The small molecule below binds the protein below.
Small molecule (SMILES): CC(=O)N[C@@H]1[C@@H](O)[C@H](O)[C@@H](CO)O[C@H]1O

Binding-site contacts:
Ligand atom C8 contacts residue VAL364 of chain 1.P at 4.0 Å (hydrophobic).
Ligand atom O5 contacts residue ASN340 of chain 1.P at 2.3 Å (h-bond).
Ligand atom C8 contacts residue LEU368 of chain 1.P at 3.8 Å (hydrophobic).
Ligand atom C2 contacts residue LEU368 of chain 1.P at 3.7 Å (hydrophobic).
Ligand atom C7 contacts residue LEU368 of chain 1.P at 4.1 Å (hydrophobic).
Ligand atom C2 contacts residue ASN340 of chain 1.P at 2.4 Å.
Ligand atom C7 contacts residue ASN367 of chain 1.P at 3.9 Å.
Ligand atom N2 contacts residue ASP336 of chain 1.P at 4.3 Å.
Ligand atom O7 contacts residue ASP336 of chain 1.P at 3.0 Å (salt-bridge).
Ligand atom C7 contacts residue ASP336 of chain 1.P at 3.8 Å.
Ligand atom C1 contacts residue ASP336 of chain 1.P at 4.2 Å.
Ligand atom C8 contacts residue PHE335 of chain 1.P at 4.0 Å (hydrophobic).
Ligand atom C2 contacts residue ASN367 of chain 1.P at 4.1 Å.
Ligand atom C1 contacts residue LEU368 of chain 1.P at 3.6 Å (hydrophobic).
Ligand atom O3 contacts residue VAL364 of chain 1.P at 3.8 Å.
Ligand atom C3 contacts residue ASN340 of chain 1.P at 3.7 Å.
Ligand atom C7 contacts residue ASN340 of chain 1.P at 3.6 Å.
Ligand atom O4 contacts residue ASN367 of chain 1.P at 3.5 Å (h-bond).
Ligand atom O7 contacts residue VAL364 of chain 1.P at 4.3 Å.
Ligand atom C8 contacts residue ASN367 of chain 1.P at 4.0 Å.
Ligand atom O7 contacts residue PHE335 of chain 1.P at 4.4 Å.
Ligand atom C4 contacts residue ASN367 of chain 1.P at 4.0 Å.
Ligand atom C4 contacts residue ASN340 of chain 1.P at 4.1 Å.
Ligand atom C7 contacts residue VAL364 of chain 1.P at 4.2 Å (hydrophobic).
Ligand atom C2 contacts residue ASP336 of chain 1.P at 4.0 Å.
Ligand atom N2 contacts residue ASN367 of chain 1.P at 3.3 Å (h-bond).
Ligand atom O7 contacts residue ASN340 of chain 1.P at 3.8 Å.
Ligand atom C3 contacts residue ASN367 of chain 1.P at 3.2 Å.
Ligand atom C5 contacts residue ASN340 of chain 1.P at 3.6 Å.
Ligand atom N2 contacts residue LEU368 of chain 1.P at 3.1 Å.
Ligand atom C1 contacts residue ASN340 of chain 1.P at 1.4 Å.
Ligand atom C3 contacts residue LEU368 of chain 1.P at 4.0 Å (hydrophobic).
Ligand atom N2 contacts residue ASN340 of chain 1.P at 3.0 Å (h-bond).
Ligand atom O3 contacts residue ASN367 of chain 1.P at 2.8 Å (h-bond).
Ligand atom C8 contacts residue PHE339 of chain 1.P at 3.8 Å (hydrophobic).

Sequence of chain 1.P:
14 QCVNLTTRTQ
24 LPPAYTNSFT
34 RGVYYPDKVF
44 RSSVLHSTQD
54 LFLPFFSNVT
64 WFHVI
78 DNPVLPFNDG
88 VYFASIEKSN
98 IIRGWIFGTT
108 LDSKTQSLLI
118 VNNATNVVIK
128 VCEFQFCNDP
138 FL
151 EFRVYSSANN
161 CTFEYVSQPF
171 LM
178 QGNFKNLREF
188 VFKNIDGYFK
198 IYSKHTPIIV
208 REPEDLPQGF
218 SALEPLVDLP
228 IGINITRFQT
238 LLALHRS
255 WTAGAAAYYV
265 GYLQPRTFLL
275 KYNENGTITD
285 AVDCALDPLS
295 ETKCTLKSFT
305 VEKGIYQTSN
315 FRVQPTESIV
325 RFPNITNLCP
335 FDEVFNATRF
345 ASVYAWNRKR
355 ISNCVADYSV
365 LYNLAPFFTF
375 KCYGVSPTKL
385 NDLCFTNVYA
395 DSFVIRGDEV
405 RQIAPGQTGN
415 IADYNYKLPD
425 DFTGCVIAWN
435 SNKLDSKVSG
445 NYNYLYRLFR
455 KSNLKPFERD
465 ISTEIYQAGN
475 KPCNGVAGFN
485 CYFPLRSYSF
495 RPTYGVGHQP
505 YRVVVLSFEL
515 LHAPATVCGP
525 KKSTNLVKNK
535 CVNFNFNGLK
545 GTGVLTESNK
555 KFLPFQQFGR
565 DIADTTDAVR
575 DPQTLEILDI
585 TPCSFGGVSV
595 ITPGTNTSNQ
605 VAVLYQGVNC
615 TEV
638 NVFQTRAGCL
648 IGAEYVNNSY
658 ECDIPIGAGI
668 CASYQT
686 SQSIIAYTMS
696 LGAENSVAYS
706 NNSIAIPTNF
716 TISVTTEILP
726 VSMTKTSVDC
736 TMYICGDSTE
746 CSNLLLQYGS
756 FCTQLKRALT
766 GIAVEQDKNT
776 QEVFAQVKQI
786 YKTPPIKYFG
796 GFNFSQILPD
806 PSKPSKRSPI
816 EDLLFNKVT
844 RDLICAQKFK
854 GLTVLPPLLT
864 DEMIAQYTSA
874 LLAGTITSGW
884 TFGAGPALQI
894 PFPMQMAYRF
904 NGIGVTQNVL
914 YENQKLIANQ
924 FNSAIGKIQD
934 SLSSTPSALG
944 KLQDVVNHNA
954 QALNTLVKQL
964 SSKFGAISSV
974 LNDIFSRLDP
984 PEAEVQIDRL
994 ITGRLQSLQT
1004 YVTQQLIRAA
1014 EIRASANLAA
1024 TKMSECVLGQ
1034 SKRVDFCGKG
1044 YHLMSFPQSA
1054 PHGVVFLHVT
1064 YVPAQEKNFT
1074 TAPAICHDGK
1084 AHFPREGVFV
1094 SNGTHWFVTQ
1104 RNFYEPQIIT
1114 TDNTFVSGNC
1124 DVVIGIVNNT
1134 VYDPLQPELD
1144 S